Binding-site contacts:
Ligand atom C11 contacts residue MET137 of chain 1.A at 3.9 Å (hydrophobic).
Ligand atom C09 contacts residue TYR120 of chain 1.A at 3.2 Å (hydrophobic).
Ligand atom N10 contacts residue TYR120 of chain 1.A at 3.6 Å (h-bond).
Ligand atom C03 contacts residue ILE105 of chain 1.A at 3.6 Å (hydrophobic).
Ligand atom C15 contacts residue TYR120 of chain 1.A at 3.6 Å (hydrophobic).
Ligand atom C17 contacts residue MET116 of chain 1.A at 3.8 Å (hydrophobic).
Ligand atom S08 contacts residue PRO132 of chain 1.A at 3.5 Å.
Ligand atom C05 contacts residue SER131 of chain 1.A at 3.7 Å.
Ligand atom C18 contacts residue TYR120 of chain 1.A at 3.7 Å (hydrophobic).
Ligand atom O06 contacts residue MET137 of chain 1.A at 3.2 Å.
Ligand atom O06 contacts residue SER131 of chain 1.A at 3.8 Å.
Ligand atom C07 contacts residue SER131 of chain 1.A at 3.6 Å.
Ligand atom C04 contacts residue SER131 of chain 1.A at 3.5 Å.
Ligand atom S08 contacts residue TYR120 of chain 1.A at 3.9 Å.
Ligand atom C01 contacts residue MET137 of chain 1.A at 3.6 Å (hydrophobic).
Ligand atom C21 contacts residue MET137 of chain 1.A at 3.9 Å (hydrophobic).
Ligand atom C17 contacts residue TYR120 of chain 1.A at 3.8 Å (hydrophobic).
Ligand atom C07 contacts residue TYR120 of chain 1.A at 3.9 Å (hydrophobic).
Ligand atom C01 contacts residue ASN133 of chain 1.A at 3.9 Å.
Ligand atom C01 contacts residue PHE136 of chain 1.A at 3.7 Å (hydrophobic).
Ligand atom C07 contacts residue ILE130 of chain 1.A at 3.7 Å (hydrophobic).
Ligand atom N16 contacts residue TYR120 of chain 1.A at 3.8 Å.
Ligand atom C21 contacts residue TYR120 of chain 1.A at 3.6 Å (hydrophobic).
Ligand atom C05 contacts residue ASN133 of chain 1.A at 4.0 Å.
Ligand atom C01 contacts residue THR102 of chain 1.A at 3.7 Å.
Ligand atom N22 contacts residue TYR120 of chain 1.A at 3.3 Å.
Ligand atom C20 contacts residue TYR120 of chain 1.A at 3.7 Å (hydrophobic).
Ligand atom C09 contacts residue MET137 of chain 1.A at 3.6 Å (hydrophobic).
Ligand atom O06 contacts residue ASN133 of chain 1.A at 3.1 Å (h-bond).
Ligand atom S08 contacts residue ILE130 of chain 1.A at 3.4 Å (h-bond).
Ligand atom C04 contacts residue THR102 of chain 1.A at 3.5 Å.
Ligand atom N10 contacts residue MET137 of chain 1.A at 3.6 Å.
Ligand atom C14 contacts residue TYR120 of chain 1.A at 4.0 Å (hydrophobic).
Ligand atom O06 contacts residue PRO132 of chain 1.A at 3.3 Å.
Ligand atom C19 contacts residue TYR120 of chain 1.A at 3.7 Å (hydrophobic).
Ligand atom N22 contacts residue MET137 of chain 1.A at 3.7 Å.
Ligand atom S08 contacts residue SER131 of chain 1.A at 3.9 Å.
Ligand atom C04 contacts residue SER98 of chain 1.A at 3.5 Å.
Ligand atom C02 contacts residue THR102 of chain 1.A at 3.9 Å.
Ligand atom C11 contacts residue TYR120 of chain 1.A at 4.0 Å (hydrophobic).

Sequence of chain 1.A:
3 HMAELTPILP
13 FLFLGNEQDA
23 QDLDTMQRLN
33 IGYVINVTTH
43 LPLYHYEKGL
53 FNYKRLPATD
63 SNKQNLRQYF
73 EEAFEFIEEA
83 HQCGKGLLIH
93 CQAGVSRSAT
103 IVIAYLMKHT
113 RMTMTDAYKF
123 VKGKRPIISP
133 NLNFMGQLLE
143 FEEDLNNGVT

A protein and the small-molecule ligand that binds it are described below.
Small molecule (SMILES): CC(C)(C)C(=O)CSc1ncc2c(n1)-c1cccnc1CC2